Binding-site contacts:
Ligand atom C1 contacts residue HIS1101 of chain 1.A at 4.0 Å.
Ligand atom C6 contacts residue PHE1103 of chain 1.A at 3.5 Å (hydrophobic).
Ligand atom C7 contacts residue THR1100 of chain 1.A at 4.4 Å.
Ligand atom O5 contacts residue HIS1101 of chain 1.A at 4.1 Å.
Ligand atom C8 contacts residue HIS1101 of chain 1.A at 3.3 Å.
Ligand atom C6 contacts residue HIS1101 of chain 1.A at 4.3 Å.
Ligand atom O7 contacts residue HIS1101 of chain 1.A at 2.9 Å (h-bond).
Ligand atom C5 contacts residue ASN1098 of chain 1.A at 3.6 Å.
Ligand atom C1 contacts residue ASN1098 of chain 1.A at 1.4 Å.
Ligand atom C1 contacts residue THR1100 of chain 1.A at 4.0 Å.
Ligand atom C7 contacts residue HIS1101 of chain 1.A at 3.3 Å.
Ligand atom C8 contacts residue ASN1098 of chain 1.A at 3.7 Å.
Ligand atom N2 contacts residue ASN1098 of chain 1.A at 2.9 Å (h-bond).
Ligand atom C3 contacts residue THR1100 of chain 1.A at 3.9 Å.
Ligand atom O4 contacts residue HIS1101 of chain 1.A at 3.6 Å.
Ligand atom C7 contacts residue ASN1098 of chain 1.A at 3.4 Å.
Ligand atom O7 contacts residue ASN1098 of chain 1.A at 3.5 Å (h-bond).
Ligand atom N2 contacts residue THR1100 of chain 1.A at 3.4 Å (h-bond).
Ligand atom C1 contacts residue PHE1103 of chain 1.A at 4.2 Å (hydrophobic).
Ligand atom C8 contacts residue THR1100 of chain 1.A at 4.5 Å.
Ligand atom C3 contacts residue HIS1101 of chain 1.A at 3.8 Å.
Ligand atom C2 contacts residue HIS1101 of chain 1.A at 4.4 Å.
Ligand atom C3 contacts residue ASN1098 of chain 1.A at 3.8 Å.
Ligand atom O6 contacts residue PHE1103 of chain 1.A at 4.2 Å.
Ligand atom C4 contacts residue HIS1101 of chain 1.A at 4.0 Å.
Ligand atom N2 contacts residue HIS1101 of chain 1.A at 4.3 Å.
Ligand atom C4 contacts residue ASN1098 of chain 1.A at 4.2 Å.
Ligand atom O5 contacts residue PHE1103 of chain 1.A at 3.5 Å.
Ligand atom O5 contacts residue ASN1098 of chain 1.A at 2.4 Å (h-bond).
Ligand atom C2 contacts residue THR1100 of chain 1.A at 4.0 Å.
Ligand atom C2 contacts residue ASN1098 of chain 1.A at 2.4 Å.
Ligand atom C5 contacts residue HIS1101 of chain 1.A at 3.6 Å.
Ligand atom C5 contacts residue PHE1103 of chain 1.A at 4.0 Å (hydrophobic).

The protein below binds the small molecule below.
Small molecule (SMILES): CC(=O)N[C@H]1[C@H](O[C@H]2[C@H](O)[C@@H](NC(C)=O)CO[C@@H]2CO)O[C@H](CO)[C@@H](O)[C@@H]1O

Sequence of chain 1.A:
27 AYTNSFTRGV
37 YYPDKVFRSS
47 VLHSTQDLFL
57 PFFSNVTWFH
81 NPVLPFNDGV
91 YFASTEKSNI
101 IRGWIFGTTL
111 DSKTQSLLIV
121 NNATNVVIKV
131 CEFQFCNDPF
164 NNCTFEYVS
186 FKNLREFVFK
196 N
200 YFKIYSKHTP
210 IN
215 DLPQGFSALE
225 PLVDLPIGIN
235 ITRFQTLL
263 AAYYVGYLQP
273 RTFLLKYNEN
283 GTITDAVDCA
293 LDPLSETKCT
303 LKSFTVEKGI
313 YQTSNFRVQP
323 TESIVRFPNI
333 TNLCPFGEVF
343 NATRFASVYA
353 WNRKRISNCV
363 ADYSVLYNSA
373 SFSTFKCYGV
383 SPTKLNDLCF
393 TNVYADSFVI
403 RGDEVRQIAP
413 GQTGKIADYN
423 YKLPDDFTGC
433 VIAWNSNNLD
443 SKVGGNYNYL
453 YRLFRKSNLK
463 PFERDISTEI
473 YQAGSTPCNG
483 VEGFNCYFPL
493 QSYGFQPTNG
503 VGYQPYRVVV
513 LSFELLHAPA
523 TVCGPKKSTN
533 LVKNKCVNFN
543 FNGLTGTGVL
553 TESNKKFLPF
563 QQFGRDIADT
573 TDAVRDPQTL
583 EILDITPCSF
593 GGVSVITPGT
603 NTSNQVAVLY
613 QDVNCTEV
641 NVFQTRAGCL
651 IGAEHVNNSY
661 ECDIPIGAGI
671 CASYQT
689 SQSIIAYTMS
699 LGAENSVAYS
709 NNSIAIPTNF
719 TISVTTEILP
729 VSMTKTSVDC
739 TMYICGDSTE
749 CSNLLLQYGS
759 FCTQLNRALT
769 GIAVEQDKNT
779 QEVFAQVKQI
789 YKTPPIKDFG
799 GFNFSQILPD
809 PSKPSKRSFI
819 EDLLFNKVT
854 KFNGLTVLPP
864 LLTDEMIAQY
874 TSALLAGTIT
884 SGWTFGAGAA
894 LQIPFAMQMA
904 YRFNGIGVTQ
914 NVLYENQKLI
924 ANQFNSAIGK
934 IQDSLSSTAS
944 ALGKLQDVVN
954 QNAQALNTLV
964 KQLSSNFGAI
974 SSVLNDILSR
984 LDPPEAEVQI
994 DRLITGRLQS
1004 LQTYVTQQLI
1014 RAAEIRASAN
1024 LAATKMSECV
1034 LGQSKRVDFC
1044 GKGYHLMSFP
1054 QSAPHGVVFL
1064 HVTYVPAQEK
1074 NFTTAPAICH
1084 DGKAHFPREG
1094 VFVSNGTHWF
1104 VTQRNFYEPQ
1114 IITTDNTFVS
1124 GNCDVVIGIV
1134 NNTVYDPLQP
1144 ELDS